Sequence of chain 1.V:
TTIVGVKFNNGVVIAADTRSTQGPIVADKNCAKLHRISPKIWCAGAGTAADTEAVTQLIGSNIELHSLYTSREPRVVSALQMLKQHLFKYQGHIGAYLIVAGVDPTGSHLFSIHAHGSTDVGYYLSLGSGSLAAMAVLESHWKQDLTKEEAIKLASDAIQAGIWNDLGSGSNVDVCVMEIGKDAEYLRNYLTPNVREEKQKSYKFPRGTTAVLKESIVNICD

Binding-site contacts:
Ligand atom C58 contacts residue LYS33 of chain 1.V at 3.6 Å.
Ligand atom O48 contacts residue THR1 of chain 1.V at 2.4 Å (h-bond).
Ligand atom O29 contacts residue ALA49 of chain 1.V at 3.0 Å (h-bond).
Ligand atom C47 contacts residue THR1 of chain 1.V at 1.4 Å.
Ligand atom C45 contacts residue ALA49 of chain 1.V at 3.6 Å (hydrophobic).
Ligand atom C43 contacts residue THR1 of chain 1.V at 2.7 Å.
Ligand atom C27 contacts residue THR21 of chain 1.V at 3.6 Å.
Ligand atom C31 contacts residue GLY47 of chain 1.V at 3.4 Å.
Ligand atom O48 contacts residue MES1 of chain 1.QA at 2.8 Å (h-bond).
Ligand atom C23 contacts residue THR21 of chain 1.V at 3.5 Å.
Ligand atom C51 contacts residue MES1 of chain 1.QA at 3.7 Å.
Ligand atom C59 contacts residue THR1 of chain 1.V at 2.5 Å.
Ligand atom N22 contacts residue ASP125 of chain 1.W at 3.3 Å (salt-bridge).
Ligand atom C51 contacts residue THR1 of chain 1.V at 1.5 Å.
Ligand atom C27 contacts residue ALA27 of chain 1.V at 3.3 Å (hydrophobic).
Ligand atom O60 contacts residue GLY168 of chain 1.V at 3.6 Å.
Ligand atom C34 contacts residue GLY47 of chain 1.V at 3.6 Å.
Ligand atom O48 contacts residue GLY47 of chain 1.V at 2.9 Å (h-bond).
Ligand atom O40 contacts residue SER20 of chain 1.V at 3.4 Å (h-bond).
Ligand atom N30 contacts residue THR21 of chain 1.V at 3.0 Å (h-bond).
Ligand atom C43 contacts residue GLY47 of chain 1.V at 3.4 Å.
Ligand atom O60 contacts residue THR21 of chain 1.V at 3.6 Å.
Ligand atom O60 contacts residue THR1 of chain 1.V at 2.9 Å (h-bond).
Ligand atom C44 contacts residue THR1 of chain 1.V at 3.5 Å.
Ligand atom O9 contacts residue ASP125 of chain 1.W at 3.5 Å.
Ligand atom C45 contacts residue THR52 of chain 1.V at 3.6 Å.
Ligand atom C42 contacts residue THR1 of chain 1.V at 2.3 Å.
Ligand atom C59 contacts residue MES1 of chain 1.QA at 3.2 Å.
Ligand atom C58 contacts residue ARG19 of chain 1.V at 3.4 Å.
Ligand atom O40 contacts residue THR21 of chain 1.V at 3.1 Å (h-bond).
Ligand atom C46 contacts residue SER20 of chain 1.V at 3.6 Å.
Ligand atom C26 contacts residue CYS129 of chain 1.W at 3.7 Å (hydrophobic).
Ligand atom C11 contacts residue ASP125 of chain 1.W at 3.7 Å.
Ligand atom N41 contacts residue THR1 of chain 1.V at 3.7 Å.
Ligand atom C58 contacts residue THR1 of chain 1.V at 2.5 Å.
Ligand atom O48 contacts residue ALA46 of chain 1.V at 3.7 Å.
Ligand atom C39 contacts residue GLY47 of chain 1.V at 3.6 Å.
Ligand atom N41 contacts residue GLY47 of chain 1.V at 2.9 Å (h-bond).
Ligand atom O21 contacts residue GLN22 of chain 1.V at 3.5 Å.
Ligand atom C58 contacts residue GLY168 of chain 1.V at 3.0 Å.

A small-molecule ligand and the protein it binds are described below.
Small molecule (SMILES): CC(C)C[C@H](NC(=O)[C@H](CCc1ccccc1)NC(=O)CN1CCOCC1)C(=O)N[C@@H](Cc1ccccc1)C(=O)N[C@@H](CC(C)C)[C@@H](O)[C@H](C)CO

Sequence of chain 1.W:
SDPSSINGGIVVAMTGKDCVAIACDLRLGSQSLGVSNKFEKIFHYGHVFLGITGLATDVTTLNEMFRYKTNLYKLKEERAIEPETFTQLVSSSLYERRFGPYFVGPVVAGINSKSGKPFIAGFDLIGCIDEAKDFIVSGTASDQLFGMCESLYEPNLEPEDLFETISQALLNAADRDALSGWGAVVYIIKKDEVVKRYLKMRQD

Sequence of chain 1.L:
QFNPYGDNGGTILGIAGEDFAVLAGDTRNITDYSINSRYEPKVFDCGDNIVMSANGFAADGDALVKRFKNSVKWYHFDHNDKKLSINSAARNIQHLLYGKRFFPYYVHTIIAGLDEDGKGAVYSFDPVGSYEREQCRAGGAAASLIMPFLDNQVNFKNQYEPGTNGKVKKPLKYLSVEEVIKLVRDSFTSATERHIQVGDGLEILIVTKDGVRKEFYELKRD